Binding-site contacts:
Ligand atom C3' contacts residue ARG15 of chain 39.A at 3.8 Å.
Ligand atom O5' contacts residue ARG15 of chain 39.A at 3.6 Å.
Ligand atom N1 contacts residue A3 of chain 39.B at 4.3 Å.
Ligand atom C2 contacts residue A1 of chain 39.B at 3.1 Å.
Ligand atom C4' contacts residue ARG19 of chain 39.A at 3.7 Å.
Ligand atom O2 contacts residue A1 of chain 39.B at 2.7 Å (h-bond).
Ligand atom OP1 contacts residue ARG15 of chain 39.A at 2.5 Å.
Ligand atom O2 contacts residue A2 of chain 39.B at 3.7 Å.
Ligand atom C1' contacts residue ARG19 of chain 39.A at 4.3 Å.
Ligand atom N3 contacts residue A3 of chain 39.B at 2.8 Å (h-bond).
Ligand atom O2 contacts residue A3 of chain 39.B at 3.2 Å.
Ligand atom C3' contacts residue ARG19 of chain 39.A at 3.4 Å.
Ligand atom P contacts residue ARG19 of chain 39.A at 2.8 Å.
Ligand atom OP1 contacts residue LYS18 of chain 39.A at 3.7 Å.
Ligand atom O3' contacts residue ARG19 of chain 39.A at 3.6 Å (salt-bridge).
Ligand atom C4 contacts residue A3 of chain 39.B at 3.6 Å.
Ligand atom O4' contacts residue ARG19 of chain 39.A at 3.9 Å.
Ligand atom C5 contacts residue ARG19 of chain 39.A at 2.9 Å.
Ligand atom OP2 contacts residue ALA16 of chain 39.A at 4.1 Å.
Ligand atom N1 contacts residue ARG19 of chain 39.A at 3.9 Å.
Ligand atom OP1 contacts residue ARG19 of chain 39.A at 4.1 Å.
Ligand atom OP2 contacts residue ARG15 of chain 39.A at 2.5 Å.
Ligand atom O4 contacts residue A1 of chain 39.B at 3.0 Å (h-bond).
Ligand atom C4' contacts residue ARG15 of chain 39.A at 3.3 Å.
Ligand atom C2 contacts residue A3 of chain 39.B at 3.5 Å.
Ligand atom C2' contacts residue ARG19 of chain 39.A at 3.6 Å.
Ligand atom OP2 contacts residue ARG19 of chain 39.A at 2.1 Å (salt-bridge).
Ligand atom O5' contacts residue ARG19 of chain 39.A at 2.1 Å (salt-bridge).
Ligand atom C4 contacts residue A1 of chain 39.B at 3.4 Å.
Ligand atom C5' contacts residue ARG15 of chain 39.A at 2.5 Å.
Ligand atom C5' contacts residue ARG19 of chain 39.A at 3.2 Å.
Ligand atom C2 contacts residue A2 of chain 39.B at 3.9 Å.
Ligand atom OP1 contacts residue MET14 of chain 39.A at 3.8 Å.
Ligand atom P contacts residue ARG15 of chain 39.A at 3.1 Å.
Ligand atom C6 contacts residue ARG19 of chain 39.A at 2.7 Å.
Ligand atom O3' contacts residue ARG15 of chain 39.A at 3.1 Å (salt-bridge).
Ligand atom O4 contacts residue A3 of chain 39.B at 2.8 Å (h-bond).
Ligand atom C4 contacts residue ARG19 of chain 39.A at 3.9 Å.
Ligand atom N3 contacts residue A2 of chain 39.B at 3.7 Å.
Ligand atom N3 contacts residue A1 of chain 39.B at 2.7 Å (h-bond).

This protein binds this small molecule.
Small molecule (SMILES): O=c1ccn([C@@H]2O[C@H](CO[P](=O)(O)O[C@H]3[C@@H](O)[C@H](n4ccc(=O)[nH]c4=O)O[C@@H]3CO[P](=O)(O)O[C@H]3[C@@H](O)[C@H](n4ccc(=O)[nH]c4=O)O[C@@H]3CO[P](=O)(O)O[C@H]3[C@@H](O)[C@H](n4ccc(=O)[nH]c4=O)O[C@@H]3COP(=O)=O)[C@@H](O)[C@H]2O)c(=O)[nH]1

Sequence of chain 39.A:
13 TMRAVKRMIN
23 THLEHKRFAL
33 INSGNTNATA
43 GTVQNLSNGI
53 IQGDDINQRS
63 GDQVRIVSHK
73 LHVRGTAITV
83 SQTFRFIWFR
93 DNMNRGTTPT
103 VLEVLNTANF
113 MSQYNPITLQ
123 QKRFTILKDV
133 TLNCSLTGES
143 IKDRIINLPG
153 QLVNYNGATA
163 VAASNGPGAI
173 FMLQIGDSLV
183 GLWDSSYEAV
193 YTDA